Sequence of chain 1.A:
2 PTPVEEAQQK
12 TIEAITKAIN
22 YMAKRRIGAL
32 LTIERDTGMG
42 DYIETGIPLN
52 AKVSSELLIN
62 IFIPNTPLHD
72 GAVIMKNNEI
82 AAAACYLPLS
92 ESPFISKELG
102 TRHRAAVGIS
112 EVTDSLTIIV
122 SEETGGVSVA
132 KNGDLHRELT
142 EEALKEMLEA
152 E

Sequence of chain 1.B:
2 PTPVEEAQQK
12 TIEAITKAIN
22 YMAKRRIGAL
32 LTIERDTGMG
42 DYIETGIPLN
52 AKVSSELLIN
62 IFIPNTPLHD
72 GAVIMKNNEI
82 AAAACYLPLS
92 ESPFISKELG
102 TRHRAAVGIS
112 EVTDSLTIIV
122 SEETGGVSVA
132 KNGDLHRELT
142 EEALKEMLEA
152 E

A protein and the small-molecule ligand that binds it are described below.
Small molecule (SMILES): Cn1c(=O)oc2cc(N)ccc21

Binding-site contacts:
Ligand atom O1 contacts residue TYR22 of chain 1.A at 4.2 Å.
Ligand atom C4 contacts residue PRO65 of chain 1.B at 4.4 Å (hydrophobic).
Ligand atom C2 contacts residue ASN66 of chain 1.B at 3.9 Å.
Ligand atom O1 contacts residue ARG26 of chain 1.A at 3.4 Å.
Ligand atom C contacts residue TYR22 of chain 1.A at 3.5 Å (hydrophobic).
Ligand atom C7 contacts residue ILE64 of chain 1.A at 4.0 Å (hydrophobic).
Ligand atom C1 contacts residue PRO65 of chain 1.B at 4.3 Å (hydrophobic).
Ligand atom C1 contacts residue ASN66 of chain 1.B at 4.2 Å.
Ligand atom C4 contacts residue ILE64 of chain 1.A at 3.5 Å (hydrophobic).
Ligand atom C3 contacts residue PRO65 of chain 1.B at 3.0 Å (hydrophobic).
Ligand atom C6 contacts residue ILE64 of chain 1.A at 3.5 Å (hydrophobic).
Ligand atom C4 contacts residue ILE64 of chain 1.B at 3.9 Å (hydrophobic).
Ligand atom N contacts residue ILE64 of chain 1.A at 4.1 Å.
Ligand atom O contacts residue ILE28 of chain 1.A at 4.5 Å.
Ligand atom N contacts residue ASN66 of chain 1.B at 3.9 Å.
Ligand atom C1 contacts residue ILE64 of chain 1.A at 4.1 Å (hydrophobic).
Ligand atom N1 contacts residue PRO65 of chain 1.A at 4.5 Å.
Ligand atom C3 contacts residue ILE64 of chain 1.B at 3.5 Å (hydrophobic).
Ligand atom C3 contacts residue ILE64 of chain 1.A at 4.1 Å (hydrophobic).
Ligand atom O1 contacts residue ILE64 of chain 1.A at 4.4 Å.
Ligand atom O contacts residue PRO65 of chain 1.A at 4.2 Å.
Ligand atom N contacts residue TYR22 of chain 1.A at 4.5 Å.
Ligand atom C2 contacts residue ILE64 of chain 1.A at 4.3 Å (hydrophobic).
Ligand atom C2 contacts residue PRO65 of chain 1.B at 2.9 Å (hydrophobic).
Ligand atom C2 contacts residue THR67 of chain 1.B at 4.0 Å.
Ligand atom C5 contacts residue ILE64 of chain 1.A at 3.2 Å (hydrophobic).
Ligand atom C7 contacts residue ILE28 of chain 1.A at 4.3 Å (hydrophobic).
Ligand atom C contacts residue ASN66 of chain 1.B at 2.8 Å.
Ligand atom C2 contacts residue ILE64 of chain 1.B at 4.3 Å (hydrophobic).
Ligand atom N1 contacts residue ILE64 of chain 1.B at 3.7 Å.
Ligand atom O1 contacts residue ILE28 of chain 1.A at 3.6 Å.
Ligand atom O contacts residue ILE64 of chain 1.A at 4.1 Å.
Ligand atom C3 contacts residue THR67 of chain 1.B at 4.5 Å.
Ligand atom N1 contacts residue ILE64 of chain 1.A at 4.1 Å.